Sequence of chain 3.D:
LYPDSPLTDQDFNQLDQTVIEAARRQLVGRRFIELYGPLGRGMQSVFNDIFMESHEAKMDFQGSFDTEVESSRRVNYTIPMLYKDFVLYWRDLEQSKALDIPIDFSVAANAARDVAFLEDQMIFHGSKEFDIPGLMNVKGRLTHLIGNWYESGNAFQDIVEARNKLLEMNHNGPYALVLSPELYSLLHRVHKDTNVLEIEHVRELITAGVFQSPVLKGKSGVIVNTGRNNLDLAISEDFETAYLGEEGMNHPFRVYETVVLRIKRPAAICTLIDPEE

A protein and the small-molecule ligand that binds it are described below.
Small molecule (SMILES): CC[C@H](C)[C@H](NC(=O)[C@H](CC(C)C)NC(=O)[C@H](CO)NC(=O)CNC(=O)[C@@H](NC(=O)[C@@H](N)[C@@H](C)O)C(C)C)C(=O)N[C@H](C=O)CCC(N)=O

Binding-site contacts:
Ligand atom CG contacts residue LEU40 of chain 3.D at 4.4 Å (hydrophobic).
Ligand atom CB contacts residue PRO43 of chain 3.D at 3.8 Å (hydrophobic).
Ligand atom O contacts residue ARG29 of chain 3.D at 3.8 Å.
Ligand atom OG contacts residue ILE25 of chain 3.D at 4.0 Å.
Ligand atom N contacts residue PRO43 of chain 3.D at 4.4 Å.
Ligand atom CB contacts residue LEU40 of chain 3.D at 4.1 Å (hydrophobic).
Ligand atom C contacts residue ASP243 of chain 3.D at 3.8 Å.
Ligand atom CG2 contacts residue ASP243 of chain 3.D at 3.3 Å.
Ligand atom C contacts residue ASP243 of chain 3.D at 3.9 Å.
Ligand atom O contacts residue ARG36 of chain 3.D at 3.6 Å (salt-bridge).
Ligand atom CD contacts residue ARG36 of chain 3.D at 4.1 Å.
Ligand atom CA contacts residue PRO43 of chain 3.D at 4.4 Å (hydrophobic).
Ligand atom CB contacts residue ARG29 of chain 3.D at 4.1 Å.
Ligand atom CG1 contacts residue ARG35 of chain 3.D at 4.2 Å.
Ligand atom CA contacts residue ARG29 of chain 3.D at 4.0 Å.
Ligand atom NE2 contacts residue ARG36 of chain 3.D at 3.9 Å.
Ligand atom CA contacts residue ASP243 of chain 3.D at 4.4 Å.
Ligand atom N contacts residue ASP243 of chain 3.D at 3.2 Å (salt-bridge).
Ligand atom CB contacts residue ARG35 of chain 3.D at 4.1 Å.
Ligand atom CG2 contacts residue LEU40 of chain 3.D at 4.2 Å (hydrophobic).
Ligand atom O contacts residue ARG35 of chain 3.D at 3.1 Å (salt-bridge).
Ligand atom CA contacts residue ASP243 of chain 3.D at 3.3 Å.
Ligand atom CG2 contacts residue PRO43 of chain 3.D at 3.9 Å (hydrophobic).
Ligand atom CB contacts residue ASP243 of chain 3.D at 4.3 Å.
Ligand atom CD1 contacts residue ARG35 of chain 3.D at 4.5 Å.
Ligand atom C contacts residue ARG35 of chain 3.D at 4.4 Å.
Ligand atom C contacts residue ARG36 of chain 3.D at 3.2 Å.
Ligand atom CB contacts residue ARG35 of chain 3.D at 3.5 Å.
Ligand atom OE1 contacts residue ARG36 of chain 3.D at 3.8 Å.
Ligand atom OG contacts residue ARG29 of chain 3.D at 4.3 Å.
Ligand atom CA contacts residue ARG35 of chain 3.D at 3.9 Å.
Ligand atom CA contacts residue ASP243 of chain 3.D at 4.3 Å.
Ligand atom C contacts residue ARG35 of chain 3.D at 3.6 Å.
Ligand atom CD1 contacts residue LEU40 of chain 3.D at 3.8 Å (hydrophobic).
Ligand atom N contacts residue ARG35 of chain 3.D at 4.1 Å.
Ligand atom O contacts residue ARG35 of chain 3.D at 3.4 Å (salt-bridge).
Ligand atom O contacts residue ASP243 of chain 3.D at 4.1 Å.
Ligand atom CD1 contacts residue LEU32 of chain 3.D at 3.8 Å (hydrophobic).
Ligand atom CD1 contacts residue ARG29 of chain 3.D at 4.4 Å.
Ligand atom N contacts residue ASP243 of chain 3.D at 2.8 Å (salt-bridge).